Binding-site contacts:
Ligand atom O2' contacts residue GLN150 of chain 1.B at 3.4 Å.
Ligand atom O contacts residue GLN150 of chain 1.B at 3.1 Å (h-bond).
Ligand atom O4' contacts residue ASN20 of chain 1.B at 3.0 Å (h-bond).
Ligand atom C4 contacts residue GLY19 of chain 1.B at 3.5 Å.
Ligand atom O2' contacts residue GLY147 of chain 1.B at 2.9 Å (h-bond).
Ligand atom N3 contacts residue GLY23 of chain 1.B at 3.5 Å.
Ligand atom N1 contacts residue GLY19 of chain 1.B at 3.5 Å (h-bond).
Ligand atom N6 contacts residue MET196 of chain 1.B at 3.1 Å (h-bond).
Ligand atom O1P contacts residue ALA10 of chain 1.B at 3.5 Å.
Ligand atom C5' contacts residue ASN20 of chain 1.B at 3.6 Å.
Ligand atom O2P contacts residue LYS198 of chain 1.B at 3.4 Å.
Ligand atom NH3 contacts residue MET132 of chain 1.B at 3.5 Å (h-bond).
Ligand atom O3' contacts residue VAL146 of chain 1.B at 3.3 Å.
Ligand atom N9 contacts residue ASN20 of chain 1.B at 3.6 Å (h-bond).
Ligand atom N6 contacts residue VAL186 of chain 1.B at 2.8 Å (h-bond).
Ligand atom N9 contacts residue ASP149 of chain 1.B at 3.5 Å (salt-bridge).
Ligand atom C2 contacts residue ALA184 of chain 1.B at 3.2 Å (hydrophobic).
Ligand atom N7 contacts residue LYS195 of chain 1.B at 3.0 Å (salt-bridge).
Ligand atom NH3 contacts residue GLN150 of chain 1.B at 3.0 Å (h-bond).
Ligand atom C2' contacts residue ASP149 of chain 1.B at 3.3 Å.
Ligand atom CZ3 contacts residue SER8 of chain 1.B at 3.5 Å.
Ligand atom NH3 contacts residue TYR128 of chain 1.B at 2.7 Å (h-bond).
Ligand atom N1 contacts residue ARG185 of chain 1.B at 3.6 Å.
Ligand atom C2 contacts residue GLY183 of chain 1.B at 3.5 Å.
Ligand atom CE3 contacts residue GLY9 of chain 1.B at 3.5 Å.
Ligand atom N3 contacts residue GLY19 of chain 1.B at 3.0 Å (h-bond).
Ligand atom C8 contacts residue ASN20 of chain 1.B at 3.1 Å.
Ligand atom O1P contacts residue LYS198 of chain 1.B at 3.2 Å.
Ligand atom CA contacts residue TYR128 of chain 1.B at 3.5 Å (hydrophobic).
Ligand atom O2' contacts residue ASP149 of chain 1.B at 2.6 Å (salt-bridge).
Ligand atom NE1 contacts residue ASP135 of chain 1.B at 2.9 Å (salt-bridge).
Ligand atom C2 contacts residue GLY19 of chain 1.B at 3.0 Å.
Ligand atom CB contacts residue GLY9 of chain 1.B at 3.5 Å.
Ligand atom O5' contacts residue ASN20 of chain 1.B at 3.3 Å (h-bond).
Ligand atom O3' contacts residue GLY147 of chain 1.B at 3.3 Å (h-bond).
Ligand atom N1 contacts residue VAL186 of chain 1.B at 3.0 Å (h-bond).
Ligand atom CZ3 contacts residue VAL146 of chain 1.B at 3.6 Å (hydrophobic).
Ligand atom O1P contacts residue GLN11 of chain 1.B at 2.9 Å (h-bond).
Ligand atom CD1 contacts residue HIS45 of chain 1.B at 3.5 Å.
Ligand atom CZ3 contacts residue GLY9 of chain 1.B at 3.6 Å.

A small-molecule ligand and the protein it binds are described below.
Small molecule (SMILES): Nc1ncnc2c1ncn2[C@@H]1O[C@H](CO[P](=O)(O)OC(=O)[C@@H](N)Cc2c[nH]c3ccccc23)[C@@H](O)[C@H]1O

Sequence of chain 1.B:
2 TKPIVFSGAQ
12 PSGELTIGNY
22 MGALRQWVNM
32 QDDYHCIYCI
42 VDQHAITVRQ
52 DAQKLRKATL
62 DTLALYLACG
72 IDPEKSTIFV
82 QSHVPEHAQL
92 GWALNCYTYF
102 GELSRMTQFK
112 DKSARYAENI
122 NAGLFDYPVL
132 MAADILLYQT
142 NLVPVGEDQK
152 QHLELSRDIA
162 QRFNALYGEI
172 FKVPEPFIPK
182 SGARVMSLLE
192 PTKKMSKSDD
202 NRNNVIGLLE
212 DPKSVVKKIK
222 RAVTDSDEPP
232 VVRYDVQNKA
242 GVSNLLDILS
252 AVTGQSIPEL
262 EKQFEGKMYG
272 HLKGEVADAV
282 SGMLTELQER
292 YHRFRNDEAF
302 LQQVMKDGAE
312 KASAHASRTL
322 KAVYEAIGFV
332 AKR